Binding-site contacts:
Ligand atom C8 contacts residue TRP221 of chain 1.N at 4.0 Å (hydrophobic).
Ligand atom O1 contacts residue TRP24 of chain 1.O at 3.3 Å.
Ligand atom C2 contacts residue CYS22 of chain 1.O at 2.6 Å (hydrophobic).
Ligand atom C6 contacts residue TRP221 of chain 1.N at 4.5 Å (hydrophobic).
Ligand atom C7 contacts residue TRP221 of chain 1.N at 3.7 Å (hydrophobic).
Ligand atom C1 contacts residue LEU229 of chain 1.M at 4.3 Å (hydrophobic).
Ligand atom C1 contacts residue ALA23 of chain 1.O at 4.4 Å (hydrophobic).
Ligand atom C2 contacts residue LEU229 of chain 1.M at 3.9 Å (hydrophobic).
Ligand atom C3 contacts residue LEU229 of chain 1.M at 4.2 Å (hydrophobic).
Ligand atom C2 contacts residue ASN228 of chain 1.M at 3.9 Å.
Ligand atom O1 contacts residue CYS22 of chain 1.O at 2.6 Å (h-bond).
Ligand atom C1 contacts residue ASN228 of chain 1.M at 4.5 Å.
Ligand atom C1 contacts residue CYS22 of chain 1.O at 1.7 Å (hydrophobic).
Ligand atom O1 contacts residue LEU229 of chain 1.M at 4.2 Å.
Ligand atom C4 contacts residue TRP221 of chain 1.N at 4.3 Å (hydrophobic).
Ligand atom C3 contacts residue CYS22 of chain 1.O at 3.6 Å (hydrophobic).
Ligand atom C1 contacts residue TRP24 of chain 1.O at 4.2 Å (hydrophobic).
Ligand atom C4 contacts residue LEU229 of chain 1.M at 4.0 Å (hydrophobic).
Ligand atom C5 contacts residue TRP221 of chain 1.N at 4.3 Å (hydrophobic).

Sequence of chain 1.M:
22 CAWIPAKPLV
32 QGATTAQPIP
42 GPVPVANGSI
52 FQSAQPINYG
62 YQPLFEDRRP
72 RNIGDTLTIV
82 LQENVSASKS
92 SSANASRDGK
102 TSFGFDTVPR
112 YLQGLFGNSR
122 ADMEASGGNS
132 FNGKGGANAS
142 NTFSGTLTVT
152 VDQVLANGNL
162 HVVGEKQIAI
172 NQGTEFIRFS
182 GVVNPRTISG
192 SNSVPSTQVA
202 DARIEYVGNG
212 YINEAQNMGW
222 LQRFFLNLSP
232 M

Sequence of chain 1.O:
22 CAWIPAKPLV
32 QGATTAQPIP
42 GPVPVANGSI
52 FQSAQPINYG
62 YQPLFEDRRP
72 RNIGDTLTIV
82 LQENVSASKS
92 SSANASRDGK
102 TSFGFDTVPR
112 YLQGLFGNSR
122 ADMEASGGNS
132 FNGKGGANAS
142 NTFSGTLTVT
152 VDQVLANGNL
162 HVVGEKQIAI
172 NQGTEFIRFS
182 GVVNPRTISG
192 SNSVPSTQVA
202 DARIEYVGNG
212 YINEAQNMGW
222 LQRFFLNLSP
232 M

Sequence of chain 1.N:
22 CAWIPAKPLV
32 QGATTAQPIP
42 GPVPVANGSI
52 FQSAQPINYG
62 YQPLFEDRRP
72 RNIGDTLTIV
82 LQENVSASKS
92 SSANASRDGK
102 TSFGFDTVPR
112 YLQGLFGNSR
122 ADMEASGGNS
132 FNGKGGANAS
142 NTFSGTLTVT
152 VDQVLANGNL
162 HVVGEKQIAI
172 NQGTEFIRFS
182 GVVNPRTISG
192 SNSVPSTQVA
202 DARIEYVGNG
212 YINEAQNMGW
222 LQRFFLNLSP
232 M

This protein binds this small molecule.
Small molecule (SMILES): CCCCCCCC(=O)O